Sequence of chain 2.A:
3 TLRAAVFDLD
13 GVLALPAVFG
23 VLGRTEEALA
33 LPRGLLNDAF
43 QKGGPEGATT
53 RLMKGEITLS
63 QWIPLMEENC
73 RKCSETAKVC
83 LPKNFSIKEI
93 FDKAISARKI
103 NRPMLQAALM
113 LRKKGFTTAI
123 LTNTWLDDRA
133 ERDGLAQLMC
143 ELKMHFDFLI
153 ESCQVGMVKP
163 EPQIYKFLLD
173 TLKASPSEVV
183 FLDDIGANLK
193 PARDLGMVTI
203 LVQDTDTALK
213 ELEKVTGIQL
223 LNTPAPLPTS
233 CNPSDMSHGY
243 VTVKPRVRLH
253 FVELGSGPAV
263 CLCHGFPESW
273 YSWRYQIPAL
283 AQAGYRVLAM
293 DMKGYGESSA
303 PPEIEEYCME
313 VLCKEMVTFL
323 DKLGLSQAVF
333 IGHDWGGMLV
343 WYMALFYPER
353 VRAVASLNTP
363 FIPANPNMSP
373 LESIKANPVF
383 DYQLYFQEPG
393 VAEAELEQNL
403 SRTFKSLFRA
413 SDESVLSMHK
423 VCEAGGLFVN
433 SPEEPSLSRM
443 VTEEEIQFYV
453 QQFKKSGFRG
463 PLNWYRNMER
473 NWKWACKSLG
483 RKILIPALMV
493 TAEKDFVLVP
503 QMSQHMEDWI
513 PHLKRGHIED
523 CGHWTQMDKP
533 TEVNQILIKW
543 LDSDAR

This protein binds this small molecule.
Small molecule (SMILES): CNC(=O)NC1CCCCC1

Binding-site contacts:
Ligand atom C7 contacts residue TRP337 of chain 2.A at 3.8 Å (hydrophobic).
Ligand atom C3 contacts residue TYR384 of chain 2.A at 3.2 Å (hydrophobic).
Ligand atom O4 contacts residue TYR467 of chain 2.A at 2.6 Å (h-bond).
Ligand atom C8 contacts residue THR361 of chain 2.A at 4.5 Å.
Ligand atom N5 contacts residue ASP336 of chain 2.A at 2.7 Å (salt-bridge).
Ligand atom C11 contacts residue GLN385 of chain 2.A at 3.5 Å.
Ligand atom N2 contacts residue ASP336 of chain 2.A at 2.8 Å (salt-bridge).
Ligand atom C11 contacts residue TYR384 of chain 2.A at 3.8 Å (hydrophobic).
Ligand atom C3 contacts residue TYR467 of chain 2.A at 3.1 Å (hydrophobic).
Ligand atom N2 contacts residue TYR467 of chain 2.A at 3.6 Å.
Ligand atom O4 contacts residue TYR384 of chain 2.A at 2.6 Å (h-bond).
Ligand atom C9 contacts residue LEU500 of chain 2.A at 4.5 Å (hydrophobic).
Ligand atom O4 contacts residue GLN385 of chain 2.A at 4.1 Å.
Ligand atom N5 contacts residue TYR384 of chain 2.A at 4.0 Å.
Ligand atom C1 contacts residue TYR467 of chain 2.A at 3.4 Å (hydrophobic).
Ligand atom C8 contacts residue ASP336 of chain 2.A at 4.5 Å.
Ligand atom C6 contacts residue GLN385 of chain 2.A at 4.5 Å.
Ligand atom O4 contacts residue TRP337 of chain 2.A at 4.3 Å.
Ligand atom N2 contacts residue TYR384 of chain 2.A at 3.7 Å.
Ligand atom C10 contacts residue GLN385 of chain 2.A at 3.5 Å.
Ligand atom N5 contacts residue TRP337 of chain 2.A at 4.2 Å.
Ligand atom C10 contacts residue LEU500 of chain 2.A at 4.4 Å (hydrophobic).
Ligand atom C8 contacts residue MET340 of chain 2.A at 4.3 Å (hydrophobic).
Ligand atom C6 contacts residue TRP337 of chain 2.A at 3.8 Å (hydrophobic).
Ligand atom C11 contacts residue LEU500 of chain 2.A at 3.9 Å (hydrophobic).
Ligand atom N2 contacts residue HIS525 of chain 2.A at 4.0 Å.
Ligand atom C1 contacts residue TYR384 of chain 2.A at 4.1 Å (hydrophobic).
Ligand atom C1 contacts residue ASP336 of chain 2.A at 3.8 Å.
Ligand atom C6 contacts residue TYR384 of chain 2.A at 4.4 Å (hydrophobic).
Ligand atom C9 contacts residue MET340 of chain 2.A at 4.5 Å (hydrophobic).
Ligand atom C7 contacts residue ASP336 of chain 2.A at 3.8 Å.
Ligand atom N5 contacts residue LEU500 of chain 2.A at 4.4 Å.
Ligand atom C6 contacts residue ASP336 of chain 2.A at 3.9 Å.
Ligand atom O4 contacts residue ASP336 of chain 2.A at 4.4 Å.
Ligand atom C3 contacts residue ASP336 of chain 2.A at 3.2 Å.
Ligand atom N5 contacts residue TYR467 of chain 2.A at 4.1 Å.
Ligand atom C1 contacts residue HIS525 of chain 2.A at 4.2 Å.
Ligand atom C8 contacts residue TRP337 of chain 2.A at 3.9 Å (hydrophobic).
Ligand atom C1 contacts residue PHE268 of chain 2.A at 4.2 Å (hydrophobic).